Sequence of chain 2.D:
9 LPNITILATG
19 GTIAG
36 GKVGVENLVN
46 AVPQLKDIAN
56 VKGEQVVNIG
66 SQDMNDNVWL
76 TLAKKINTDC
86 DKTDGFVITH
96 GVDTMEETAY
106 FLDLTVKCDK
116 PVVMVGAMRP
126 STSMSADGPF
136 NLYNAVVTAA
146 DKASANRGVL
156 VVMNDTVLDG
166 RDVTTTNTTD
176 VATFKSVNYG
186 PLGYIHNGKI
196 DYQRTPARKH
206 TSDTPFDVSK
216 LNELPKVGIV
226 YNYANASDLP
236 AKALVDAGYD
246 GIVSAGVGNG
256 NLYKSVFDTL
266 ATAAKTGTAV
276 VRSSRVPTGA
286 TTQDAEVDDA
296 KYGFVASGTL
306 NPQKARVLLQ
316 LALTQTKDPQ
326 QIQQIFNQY

Binding-site contacts:
Ligand atom O contacts residue ASP98 of chain 2.D at 3.1 Å (salt-bridge).
Ligand atom N contacts residue GLU291 of chain 2.C at 2.9 Å (salt-bridge).
Ligand atom O contacts residue SER66 of chain 2.D at 2.6 Å (h-bond).
Ligand atom CG contacts residue ALA122 of chain 2.D at 3.8 Å (hydrophobic).
Ligand atom OD1 contacts residue GLY96 of chain 2.D at 3.4 Å.
Ligand atom OD1 contacts residue VAL97 of chain 2.D at 2.9 Å (h-bond).
Ligand atom CB contacts residue THR20 of chain 2.D at 3.2 Å.
Ligand atom C contacts residue GLY96 of chain 2.D at 3.5 Å.
Ligand atom CB contacts residue GLU291 of chain 2.C at 3.6 Å.
Ligand atom CA contacts residue ASP98 of chain 2.D at 3.7 Å.
Ligand atom N contacts residue GLN67 of chain 2.D at 2.8 Å (h-bond).
Ligand atom CG contacts residue VAL97 of chain 2.D at 3.6 Å (hydrophobic).
Ligand atom N contacts residue ASP98 of chain 2.D at 2.8 Å (salt-bridge).
Ligand atom CA contacts residue GLN67 of chain 2.D at 3.8 Å.
Ligand atom CA contacts residue GLU291 of chain 2.C at 3.5 Å.
Ligand atom OXT contacts residue GLY65 of chain 2.D at 3.3 Å.
Ligand atom C contacts residue GLN67 of chain 2.D at 3.7 Å.
Ligand atom OXT contacts residue GLN67 of chain 2.D at 3.8 Å.
Ligand atom ND2 contacts residue ALA122 of chain 2.D at 3.0 Å (h-bond).
Ligand atom O contacts residue GLY96 of chain 2.D at 3.4 Å.
Ligand atom ND2 contacts residue MET123 of chain 2.D at 4.0 Å.
Ligand atom C contacts residue VAL97 of chain 2.D at 3.8 Å (hydrophobic).
Ligand atom OD1 contacts residue GLY19 of chain 2.D at 4.1 Å.
Ligand atom C contacts residue ASP98 of chain 2.D at 3.8 Å.
Ligand atom OXT contacts residue GLY19 of chain 2.D at 3.2 Å.
Ligand atom ND2 contacts residue THR20 of chain 2.D at 3.0 Å (h-bond).
Ligand atom CG contacts residue THR20 of chain 2.D at 2.8 Å.
Ligand atom O contacts residue VAL97 of chain 2.D at 3.2 Å (h-bond).
Ligand atom O contacts residue GLN67 of chain 2.D at 3.9 Å.
Ligand atom C contacts residue SER66 of chain 2.D at 3.4 Å.
Ligand atom OXT contacts residue GLY96 of chain 2.D at 3.2 Å.
Ligand atom ND2 contacts residue VAL97 of chain 2.D at 3.8 Å.
Ligand atom OXT contacts residue THR20 of chain 2.D at 3.9 Å.
Ligand atom N contacts residue ASN256 of chain 2.C at 3.6 Å (h-bond).
Ligand atom OD1 contacts residue ALA122 of chain 2.D at 3.8 Å.
Ligand atom CA contacts residue THR20 of chain 2.D at 3.4 Å.
Ligand atom C contacts residue GLY19 of chain 2.D at 4.1 Å.
Ligand atom CB contacts residue ASP98 of chain 2.D at 3.5 Å.
Ligand atom OD1 contacts residue THR20 of chain 2.D at 3.1 Å (h-bond).
Ligand atom OXT contacts residue SER66 of chain 2.D at 2.8 Å (h-bond).

Sequence of chain 2.C:
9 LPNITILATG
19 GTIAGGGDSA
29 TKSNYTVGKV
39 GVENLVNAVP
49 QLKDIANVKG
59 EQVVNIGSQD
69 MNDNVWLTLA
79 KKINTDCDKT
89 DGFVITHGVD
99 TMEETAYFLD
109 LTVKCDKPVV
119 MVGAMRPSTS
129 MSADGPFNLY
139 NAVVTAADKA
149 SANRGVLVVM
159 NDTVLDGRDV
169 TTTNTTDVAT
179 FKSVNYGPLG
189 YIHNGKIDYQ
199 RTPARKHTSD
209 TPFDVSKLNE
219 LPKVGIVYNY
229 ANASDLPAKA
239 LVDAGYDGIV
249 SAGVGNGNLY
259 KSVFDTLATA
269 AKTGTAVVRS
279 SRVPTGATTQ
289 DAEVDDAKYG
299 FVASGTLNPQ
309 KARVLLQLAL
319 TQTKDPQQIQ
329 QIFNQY

This protein binds this small molecule.
Small molecule (SMILES): NC(=O)C[C@H](N)C(=O)O